Sequence of chain 1.I:
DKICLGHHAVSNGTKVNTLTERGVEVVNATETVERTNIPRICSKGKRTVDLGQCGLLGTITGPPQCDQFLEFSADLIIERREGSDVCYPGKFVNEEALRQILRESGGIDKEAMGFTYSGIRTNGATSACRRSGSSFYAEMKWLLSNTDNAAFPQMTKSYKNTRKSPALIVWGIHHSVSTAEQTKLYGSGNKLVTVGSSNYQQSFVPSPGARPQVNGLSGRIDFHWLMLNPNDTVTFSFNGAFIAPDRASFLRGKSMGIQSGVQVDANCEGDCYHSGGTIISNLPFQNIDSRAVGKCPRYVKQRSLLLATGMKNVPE

Sequence of chain 1.J:
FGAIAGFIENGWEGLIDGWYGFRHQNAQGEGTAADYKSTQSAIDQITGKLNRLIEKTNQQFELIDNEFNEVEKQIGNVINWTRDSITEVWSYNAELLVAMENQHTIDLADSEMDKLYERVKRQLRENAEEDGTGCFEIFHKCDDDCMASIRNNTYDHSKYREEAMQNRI

Binding-site contacts:
Ligand atom C1 contacts residue ASN82 of chain 1.J at 1.5 Å.
Ligand atom C2 contacts residue ASN82 of chain 1.J at 2.6 Å.
Ligand atom C4 contacts residue ASN82 of chain 1.J at 4.3 Å.
Ligand atom C8 contacts residue LYS75 of chain 1.J at 3.5 Å.
Ligand atom N2 contacts residue ASN82 of chain 1.J at 3.2 Å (h-bond).
Ligand atom O5 contacts residue ASN82 of chain 1.J at 2.3 Å (h-bond).
Ligand atom O7 contacts residue ASN82 of chain 1.J at 4.2 Å.
Ligand atom O7 contacts residue ASN79 of chain 1.J at 3.2 Å (h-bond).
Ligand atom N2 contacts residue ASN79 of chain 1.J at 4.3 Å.
Ligand atom O6 contacts residue ARG295 of chain 1.I at 4.0 Å.
Ligand atom O3 contacts residue GLU72 of chain 1.J at 4.3 Å.
Ligand atom O7 contacts residue GLU108 of chain 1.K at 4.3 Å.
Ligand atom C7 contacts residue ASN79 of chain 1.J at 3.3 Å.
Ligand atom C8 contacts residue ASN79 of chain 1.J at 3.2 Å.
Ligand atom C8 contacts residue GLU72 of chain 1.J at 3.5 Å.
Ligand atom C5 contacts residue ASN82 of chain 1.J at 3.7 Å.
Ligand atom O6 contacts residue ARG85 of chain 1.J at 4.4 Å.
Ligand atom C7 contacts residue GLU72 of chain 1.J at 4.0 Å.
Ligand atom C7 contacts residue ASN82 of chain 1.J at 3.9 Å.
Ligand atom N2 contacts residue GLU72 of chain 1.J at 3.9 Å.
Ligand atom C8 contacts residue GLY78 of chain 1.J at 4.4 Å.
Ligand atom C3 contacts residue ASN82 of chain 1.J at 4.0 Å.

Sequence of chain 1.K:
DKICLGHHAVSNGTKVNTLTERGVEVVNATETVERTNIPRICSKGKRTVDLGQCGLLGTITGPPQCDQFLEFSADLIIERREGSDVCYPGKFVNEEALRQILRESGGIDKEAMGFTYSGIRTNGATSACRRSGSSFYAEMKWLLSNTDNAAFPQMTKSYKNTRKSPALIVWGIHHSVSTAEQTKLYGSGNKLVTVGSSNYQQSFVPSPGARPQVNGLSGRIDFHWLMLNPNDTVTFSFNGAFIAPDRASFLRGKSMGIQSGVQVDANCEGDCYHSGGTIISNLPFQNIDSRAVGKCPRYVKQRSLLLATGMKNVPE

This small molecule binds to this protein.
Small molecule (SMILES): CC(=O)N[C@@H]1[C@@H](O)[C@H](O)[C@@H](CO)O[C@H]1O